Binding-site contacts:
Ligand atom C7 contacts residue ASN802 of chain 1.C at 3.5 Å.
Ligand atom C1 contacts residue ASN802 of chain 1.C at 1.4 Å.
Ligand atom C6 contacts residue SER804 of chain 1.C at 3.7 Å.
Ligand atom C4 contacts residue ASN802 of chain 1.C at 4.2 Å.
Ligand atom C5 contacts residue SER804 of chain 1.C at 3.5 Å.
Ligand atom O6 contacts residue SER804 of chain 1.C at 2.8 Å (h-bond).
Ligand atom O5 contacts residue ASN802 of chain 1.C at 2.4 Å (h-bond).
Ligand atom C2 contacts residue ASN802 of chain 1.C at 2.5 Å.
Ligand atom C1 contacts residue SER804 of chain 1.C at 3.9 Å.
Ligand atom C3 contacts residue ASN802 of chain 1.C at 3.8 Å.
Ligand atom O6 contacts residue GLN805 of chain 1.C at 3.3 Å (h-bond).
Ligand atom C5 contacts residue ASN802 of chain 1.C at 3.6 Å.
Ligand atom O7 contacts residue ASN802 of chain 1.C at 3.8 Å.
Ligand atom O5 contacts residue SER804 of chain 1.C at 3.4 Å (h-bond).
Ligand atom N2 contacts residue ASN802 of chain 1.C at 2.9 Å (h-bond).
Ligand atom C6 contacts residue GLN805 of chain 1.C at 4.3 Å.

Sequence of chain 1.C:
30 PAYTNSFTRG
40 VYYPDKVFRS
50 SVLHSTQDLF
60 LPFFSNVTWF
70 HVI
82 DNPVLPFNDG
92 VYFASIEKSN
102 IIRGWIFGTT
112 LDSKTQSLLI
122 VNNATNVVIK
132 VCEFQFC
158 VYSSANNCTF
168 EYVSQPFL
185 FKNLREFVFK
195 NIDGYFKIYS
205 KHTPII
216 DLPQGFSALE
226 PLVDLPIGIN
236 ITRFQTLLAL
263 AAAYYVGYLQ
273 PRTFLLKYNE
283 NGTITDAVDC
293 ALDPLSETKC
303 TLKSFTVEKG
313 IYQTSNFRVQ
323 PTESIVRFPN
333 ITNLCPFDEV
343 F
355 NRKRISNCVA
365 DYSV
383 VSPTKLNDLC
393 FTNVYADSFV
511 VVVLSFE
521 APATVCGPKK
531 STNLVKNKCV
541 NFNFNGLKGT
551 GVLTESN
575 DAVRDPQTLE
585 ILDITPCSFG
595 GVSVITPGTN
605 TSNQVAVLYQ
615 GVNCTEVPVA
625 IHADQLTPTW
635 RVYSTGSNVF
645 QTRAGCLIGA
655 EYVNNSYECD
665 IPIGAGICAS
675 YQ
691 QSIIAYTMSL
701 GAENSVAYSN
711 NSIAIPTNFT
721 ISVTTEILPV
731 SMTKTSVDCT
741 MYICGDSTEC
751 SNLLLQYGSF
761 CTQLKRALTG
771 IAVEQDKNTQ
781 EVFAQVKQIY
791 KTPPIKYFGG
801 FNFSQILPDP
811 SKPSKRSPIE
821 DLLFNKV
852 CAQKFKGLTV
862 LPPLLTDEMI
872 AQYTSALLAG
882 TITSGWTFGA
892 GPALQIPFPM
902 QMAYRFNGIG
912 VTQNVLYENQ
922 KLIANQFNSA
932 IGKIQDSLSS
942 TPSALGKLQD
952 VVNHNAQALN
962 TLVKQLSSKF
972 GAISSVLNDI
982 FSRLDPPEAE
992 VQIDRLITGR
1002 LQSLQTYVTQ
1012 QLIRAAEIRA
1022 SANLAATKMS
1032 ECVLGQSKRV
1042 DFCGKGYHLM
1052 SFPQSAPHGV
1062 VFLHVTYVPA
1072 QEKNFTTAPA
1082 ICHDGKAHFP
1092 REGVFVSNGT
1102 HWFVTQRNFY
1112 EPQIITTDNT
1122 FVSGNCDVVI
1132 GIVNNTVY

A small-molecule ligand and the protein it binds are described below.
Small molecule (SMILES): CC(=O)N[C@@H]1[C@@H](O)[C@H](O)[C@@H](CO)O[C@H]1O